Binding-site contacts:
Ligand atom N8 contacts residue LYS14 of chain 1.A at 4.1 Å.
Ligand atom C14 contacts residue LYS14 of chain 1.A at 4.3 Å.
Ligand atom C12 contacts residue ARG36 of chain 1.A at 4.3 Å.
Ligand atom O11 contacts residue GLY18 of chain 1.A at 4.4 Å.
Ligand atom C7 contacts residue GLU13 of chain 1.A at 4.2 Å.
Ligand atom O10 contacts residue LYS14 of chain 1.A at 3.3 Å (salt-bridge).
Ligand atom C13 contacts residue LYS14 of chain 1.A at 3.9 Å.
Ligand atom C3 contacts residue GLY18 of chain 1.A at 3.6 Å.
Ligand atom C1 contacts residue LYS14 of chain 1.A at 4.4 Å.
Ligand atom O10 contacts residue GLY18 of chain 1.A at 3.8 Å.
Ligand atom C9 contacts residue GLY18 of chain 1.A at 3.8 Å.
Ligand atom N8 contacts residue GLY18 of chain 1.A at 4.0 Å.
Ligand atom C2 contacts residue GLU13 of chain 1.A at 4.2 Å.
Ligand atom O11 contacts residue DMS1 of chain 1.H at 3.6 Å.
Ligand atom O15 contacts residue ARG19 of chain 1.A at 4.3 Å.
Ligand atom C17 contacts residue GLY17 of chain 1.A at 3.8 Å.
Ligand atom O15 contacts residue GLY18 of chain 1.A at 4.2 Å.
Ligand atom C2 contacts residue GLY18 of chain 1.A at 3.4 Å.
Ligand atom C6 contacts residue LYS14 of chain 1.A at 4.3 Å.
Ligand atom O16 contacts residue ARG36 of chain 1.A at 3.1 Å (salt-bridge).
Ligand atom O15 contacts residue GLU13 of chain 1.A at 3.6 Å.
Ligand atom C2 contacts residue GLY17 of chain 1.A at 3.9 Å.
Ligand atom C3 contacts residue GLY17 of chain 1.A at 3.6 Å.
Ligand atom O15 contacts residue ARG36 of chain 1.A at 3.2 Å (salt-bridge).
Ligand atom C7 contacts residue LYS14 of chain 1.A at 3.9 Å.
Ligand atom C12 contacts residue LYS14 of chain 1.A at 3.4 Å.
Ligand atom C4 contacts residue GLY17 of chain 1.A at 4.0 Å.
Ligand atom C7 contacts residue GLY18 of chain 1.A at 3.5 Å.
Ligand atom C14 contacts residue GLU13 of chain 1.A at 4.3 Å.
Ligand atom C14 contacts residue ARG36 of chain 1.A at 3.3 Å.
Ligand atom O10 contacts residue GLU13 of chain 1.A at 3.4 Å.

Sequence of chain 1.A:
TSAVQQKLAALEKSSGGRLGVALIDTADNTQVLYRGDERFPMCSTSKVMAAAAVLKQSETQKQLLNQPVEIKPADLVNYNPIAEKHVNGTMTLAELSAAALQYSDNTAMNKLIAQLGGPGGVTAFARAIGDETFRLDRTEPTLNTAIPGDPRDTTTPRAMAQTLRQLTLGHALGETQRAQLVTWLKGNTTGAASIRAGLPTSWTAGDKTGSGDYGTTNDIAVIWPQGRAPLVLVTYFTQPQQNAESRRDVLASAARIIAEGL

The small molecule below binds the protein below.
Small molecule (SMILES): C[C@@H](C(=O)O)N1C(=O)[C@@H]2[C@@H]3CC[C@@H](C3)[C@@H]2C1=O